Binding-site contacts:
Ligand atom C6 contacts residue ALA73 of chain 1.A at 4.2 Å (hydrophobic).
Ligand atom C9 contacts residue GLU124 of chain 1.A at 3.2 Å.
Ligand atom C8 contacts residue ALA73 of chain 1.A at 3.6 Å (hydrophobic).
Ligand atom C3 contacts residue GLY53 of chain 1.A at 4.0 Å.
Ligand atom C4 contacts residue GLY53 of chain 1.A at 3.8 Å.
Ligand atom C1 contacts residue ASP187 of chain 1.A at 3.9 Å.
Ligand atom C8 contacts residue THR186 of chain 1.A at 3.8 Å.
Ligand atom N1 contacts residue GLU124 of chain 1.A at 3.7 Å.
Ligand atom C7 contacts residue LEU176 of chain 1.A at 3.5 Å (hydrophobic).
Ligand atom C9 contacts residue THR186 of chain 1.A at 4.2 Å.
Ligand atom N contacts residue ASN174 of chain 1.A at 4.2 Å.
Ligand atom C10 contacts residue TYR125 of chain 1.A at 4.0 Å (hydrophobic).
Ligand atom N contacts residue ASP187 of chain 1.A at 2.7 Å (salt-bridge).
Ligand atom C5 contacts residue PHE330 of chain 1.A at 4.0 Å (hydrophobic).
Ligand atom C9 contacts residue LEU176 of chain 1.A at 3.8 Å (hydrophobic).
Ligand atom C8 contacts residue LEU176 of chain 1.A at 3.7 Å (hydrophobic).
Ligand atom C6 contacts residue LEU176 of chain 1.A at 3.4 Å (hydrophobic).
Ligand atom N1 contacts residue LEU176 of chain 1.A at 3.7 Å.
Ligand atom O contacts residue LEU176 of chain 1.A at 4.0 Å.
Ligand atom N1 contacts residue ALA73 of chain 1.A at 3.5 Å.
Ligand atom C4 contacts residue VAL60 of chain 1.A at 4.2 Å (hydrophobic).
Ligand atom C4 contacts residue LEU52 of chain 1.A at 3.6 Å (hydrophobic).
Ligand atom C8 contacts residue MET123 of chain 1.A at 4.1 Å (hydrophobic).
Ligand atom C10 contacts residue ALA73 of chain 1.A at 3.9 Å (hydrophobic).
Ligand atom N1 contacts residue VAL126 of chain 1.A at 2.9 Å (h-bond).
Ligand atom O contacts residue LEU52 of chain 1.A at 4.0 Å.
Ligand atom C10 contacts residue LEU176 of chain 1.A at 3.5 Å (hydrophobic).
Ligand atom C7 contacts residue VAL60 of chain 1.A at 3.9 Å (hydrophobic).
Ligand atom C9 contacts residue VAL126 of chain 1.A at 3.8 Å (hydrophobic).
Ligand atom C1 contacts residue GLU173 of chain 1.A at 3.6 Å.
Ligand atom C1 contacts residue LEU176 of chain 1.A at 4.1 Å (hydrophobic).
Ligand atom C9 contacts residue ALA73 of chain 1.A at 3.3 Å (hydrophobic).
Ligand atom N1 contacts residue TYR125 of chain 1.A at 3.8 Å.
Ligand atom C10 contacts residue PHE330 of chain 1.A at 4.0 Å (hydrophobic).
Ligand atom O contacts residue PHE330 of chain 1.A at 3.5 Å.
Ligand atom N contacts residue THR186 of chain 1.A at 3.9 Å.
Ligand atom C7 contacts residue ALA73 of chain 1.A at 4.0 Å (hydrophobic).
Ligand atom C10 contacts residue VAL126 of chain 1.A at 3.7 Å (hydrophobic).
Ligand atom O1 contacts residue LEU176 of chain 1.A at 3.5 Å.
Ligand atom C10 contacts residue LEU52 of chain 1.A at 4.2 Å (hydrophobic).

A protein and the small-molecule ligand that binds it are described below.
Small molecule (SMILES): NCc1ccc(Oc2cccnc2)o1

Sequence of chain 1.A:
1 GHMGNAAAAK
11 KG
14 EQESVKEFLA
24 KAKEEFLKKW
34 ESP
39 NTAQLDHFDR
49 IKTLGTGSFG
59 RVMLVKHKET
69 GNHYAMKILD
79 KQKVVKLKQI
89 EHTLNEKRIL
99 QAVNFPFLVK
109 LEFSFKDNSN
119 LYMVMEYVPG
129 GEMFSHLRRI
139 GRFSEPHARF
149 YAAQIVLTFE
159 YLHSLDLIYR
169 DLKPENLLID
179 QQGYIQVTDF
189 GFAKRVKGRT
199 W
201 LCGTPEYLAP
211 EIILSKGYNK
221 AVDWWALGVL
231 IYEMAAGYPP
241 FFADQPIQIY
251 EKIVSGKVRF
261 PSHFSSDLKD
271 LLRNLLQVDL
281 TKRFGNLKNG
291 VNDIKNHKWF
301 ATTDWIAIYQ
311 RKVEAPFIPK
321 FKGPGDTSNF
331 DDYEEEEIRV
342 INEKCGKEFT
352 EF